This small molecule binds to this protein.
Small molecule (SMILES): CC(=O)N[C@@H]1[C@@H](O)[C@H](O)[C@@H](CO)O[C@H]1O

Sequence of chain 1.A:
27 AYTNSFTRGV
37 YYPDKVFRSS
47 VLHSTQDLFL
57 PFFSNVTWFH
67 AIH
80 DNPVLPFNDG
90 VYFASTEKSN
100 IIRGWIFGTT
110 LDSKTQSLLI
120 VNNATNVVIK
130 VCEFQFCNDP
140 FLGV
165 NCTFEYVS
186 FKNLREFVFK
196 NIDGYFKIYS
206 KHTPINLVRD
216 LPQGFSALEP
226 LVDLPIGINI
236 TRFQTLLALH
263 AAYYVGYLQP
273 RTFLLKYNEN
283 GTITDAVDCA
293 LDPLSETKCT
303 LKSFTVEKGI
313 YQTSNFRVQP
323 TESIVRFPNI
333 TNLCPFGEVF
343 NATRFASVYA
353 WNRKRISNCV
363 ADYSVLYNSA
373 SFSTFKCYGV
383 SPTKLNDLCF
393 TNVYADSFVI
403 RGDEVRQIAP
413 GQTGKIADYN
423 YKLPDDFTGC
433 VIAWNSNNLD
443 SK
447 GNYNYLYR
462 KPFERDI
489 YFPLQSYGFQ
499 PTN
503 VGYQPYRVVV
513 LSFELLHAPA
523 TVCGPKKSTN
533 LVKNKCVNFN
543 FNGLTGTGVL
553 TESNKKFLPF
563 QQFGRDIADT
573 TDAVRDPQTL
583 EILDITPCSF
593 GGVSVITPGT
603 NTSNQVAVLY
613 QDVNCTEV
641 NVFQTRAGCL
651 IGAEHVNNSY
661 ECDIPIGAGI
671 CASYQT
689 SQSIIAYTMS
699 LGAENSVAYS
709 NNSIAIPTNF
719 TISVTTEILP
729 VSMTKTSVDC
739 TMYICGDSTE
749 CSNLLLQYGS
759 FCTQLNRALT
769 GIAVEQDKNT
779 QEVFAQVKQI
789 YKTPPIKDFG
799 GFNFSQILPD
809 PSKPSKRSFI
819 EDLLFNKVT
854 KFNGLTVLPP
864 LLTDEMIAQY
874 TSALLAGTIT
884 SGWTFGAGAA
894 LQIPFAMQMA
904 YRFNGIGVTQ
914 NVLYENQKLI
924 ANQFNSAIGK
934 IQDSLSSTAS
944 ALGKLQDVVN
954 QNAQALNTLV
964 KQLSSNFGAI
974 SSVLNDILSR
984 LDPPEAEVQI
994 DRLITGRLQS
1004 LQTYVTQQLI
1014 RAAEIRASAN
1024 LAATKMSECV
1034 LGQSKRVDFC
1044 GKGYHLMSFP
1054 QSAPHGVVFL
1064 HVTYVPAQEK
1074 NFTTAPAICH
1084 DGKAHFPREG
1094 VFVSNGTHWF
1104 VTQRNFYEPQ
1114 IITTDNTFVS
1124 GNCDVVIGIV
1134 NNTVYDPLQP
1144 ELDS

Binding-site contacts:
Ligand atom C1 contacts residue ASN709 of chain 1.A at 1.4 Å.
Ligand atom C8 contacts residue ASN709 of chain 1.A at 4.4 Å.
Ligand atom C8 contacts residue GLY1131 of chain 1.A at 3.6 Å.
Ligand atom C2 contacts residue ASN709 of chain 1.A at 2.5 Å.
Ligand atom C4 contacts residue ASN709 of chain 1.A at 4.2 Å.
Ligand atom N2 contacts residue ASN709 of chain 1.A at 2.9 Å (h-bond).
Ligand atom C5 contacts residue ASN709 of chain 1.A at 3.7 Å.
Ligand atom O5 contacts residue ASN709 of chain 1.A at 2.4 Å (h-bond).
Ligand atom C7 contacts residue ASN709 of chain 1.A at 3.2 Å.
Ligand atom C3 contacts residue ASN709 of chain 1.A at 3.8 Å.
Ligand atom O7 contacts residue ASN709 of chain 1.A at 3.3 Å (h-bond).